This small molecule binds to this protein.
Small molecule (SMILES): CC(=O)N[C@H]1[C@H](O[C@H]2[C@H](O)[C@@H](NC(C)=O)CO[C@@H]2CO)O[C@H](CO)[C@@H](O[C@@H]2O[C@H](CO[C@H]3O[C@H](CO[C@H]4O[C@H](CO)[C@@H](O)[C@H](O)[C@@H]4O)[C@@H](O)[C@H](O[C@H]4O[C@H](CO)[C@@H](O)[C@H](O)[C@@H]4O)[C@@H]3O)[C@@H](O)[C@H](O[C@H]3O[C@H](CO)[C@@H](O)[C@H](O)[C@@H]3O[C@H]3O[C@H](CO)[C@@H](O)[C@H](O)[C@@H]3O[C@H]3O[C@H](CO)[C@@H](O)[C@H](O)[C@@H]3O)[C@@H]2O)[C@@H]1O

Sequence of chain 2.A:
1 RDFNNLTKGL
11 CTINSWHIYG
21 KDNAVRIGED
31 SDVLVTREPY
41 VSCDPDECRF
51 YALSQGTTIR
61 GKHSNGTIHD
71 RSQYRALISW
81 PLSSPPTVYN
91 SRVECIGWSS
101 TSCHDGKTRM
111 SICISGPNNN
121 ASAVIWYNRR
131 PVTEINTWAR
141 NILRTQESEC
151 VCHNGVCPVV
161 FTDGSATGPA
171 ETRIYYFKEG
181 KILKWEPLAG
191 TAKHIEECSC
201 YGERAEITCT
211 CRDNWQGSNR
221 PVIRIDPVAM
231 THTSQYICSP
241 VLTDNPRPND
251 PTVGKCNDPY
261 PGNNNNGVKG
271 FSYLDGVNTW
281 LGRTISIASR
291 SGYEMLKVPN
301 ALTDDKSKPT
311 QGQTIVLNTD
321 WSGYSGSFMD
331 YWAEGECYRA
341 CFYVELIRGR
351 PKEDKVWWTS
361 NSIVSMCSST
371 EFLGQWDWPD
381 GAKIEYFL

Sequence of chain 1.A:
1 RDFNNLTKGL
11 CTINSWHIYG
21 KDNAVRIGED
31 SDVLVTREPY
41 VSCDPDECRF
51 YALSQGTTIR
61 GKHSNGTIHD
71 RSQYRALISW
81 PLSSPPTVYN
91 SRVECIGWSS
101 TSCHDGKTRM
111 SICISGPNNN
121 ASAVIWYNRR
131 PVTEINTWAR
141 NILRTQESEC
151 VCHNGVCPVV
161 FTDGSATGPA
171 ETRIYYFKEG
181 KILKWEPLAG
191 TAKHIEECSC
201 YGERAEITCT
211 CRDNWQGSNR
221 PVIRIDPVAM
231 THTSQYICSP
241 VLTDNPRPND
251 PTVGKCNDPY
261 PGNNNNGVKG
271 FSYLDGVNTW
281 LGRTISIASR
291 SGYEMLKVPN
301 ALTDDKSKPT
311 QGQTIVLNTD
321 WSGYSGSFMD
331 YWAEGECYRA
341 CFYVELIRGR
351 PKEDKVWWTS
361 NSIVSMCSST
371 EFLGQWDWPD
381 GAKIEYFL

Binding-site contacts:
Ligand atom C6 contacts residue ASP250 of chain 2.A at 3.5 Å.
Ligand atom C6 contacts residue PRO309 of chain 2.A at 3.6 Å (hydrophobic).
Ligand atom O4 contacts residue GLY312 of chain 2.A at 3.6 Å.
Ligand atom O6 contacts residue THR310 of chain 2.A at 3.6 Å (h-bond).
Ligand atom O2 contacts residue ASN249 of chain 2.A at 3.1 Å (h-bond).
Ligand atom C6 contacts residue GLN311 of chain 2.A at 3.5 Å.
Ligand atom C4 contacts residue GLU294 of chain 2.A at 3.5 Å.
Ligand atom O6 contacts residue LYS308 of chain 2.A at 2.8 Å (salt-bridge).
Ligand atom O5 contacts residue ASN120 of chain 1.A at 2.3 Å (h-bond).
Ligand atom O2 contacts residue LEU296 of chain 2.A at 3.5 Å.
Ligand atom O4 contacts residue ARG283 of chain 2.A at 3.6 Å (salt-bridge).
Ligand atom C6 contacts residue ILE285 of chain 2.A at 3.6 Å (hydrophobic).
Ligand atom C3 contacts residue GLY312 of chain 2.A at 3.2 Å.
Ligand atom O4 contacts residue ARG247 of chain 2.A at 3.2 Å (salt-bridge).
Ligand atom O4 contacts residue ILE287 of chain 2.A at 3.4 Å.
Ligand atom O3 contacts residue ARG283 of chain 2.A at 3.2 Å (salt-bridge).
Ligand atom O5 contacts residue GLY374 of chain 2.A at 3.3 Å.
Ligand atom O3 contacts residue ASN249 of chain 2.A at 2.6 Å (h-bond).
Ligand atom O5 contacts residue GLN375 of chain 2.A at 3.4 Å (h-bond).
Ligand atom O3 contacts residue LEU296 of chain 2.A at 3.4 Å.
Ligand atom O5 contacts residue ARG283 of chain 2.A at 3.6 Å (salt-bridge).
Ligand atom O2 contacts residue GLY312 of chain 2.A at 3.2 Å.
Ligand atom C6 contacts residue LYS308 of chain 2.A at 3.6 Å.
Ligand atom O3 contacts residue GLY312 of chain 2.A at 2.9 Å (h-bond).
Ligand atom C3 contacts residue GLU294 of chain 2.A at 3.2 Å.
Ligand atom O6 contacts residue ILE285 of chain 2.A at 2.8 Å (h-bond).
Ligand atom O6 contacts residue ASP250 of chain 2.A at 2.6 Å (salt-bridge).
Ligand atom O6 contacts residue GLN375 of chain 2.A at 3.2 Å.
Ligand atom O5 contacts residue ASP250 of chain 2.A at 3.5 Å (salt-bridge).
Ligand atom C5 contacts residue GLN375 of chain 2.A at 3.6 Å.
Ligand atom C6 contacts residue THR310 of chain 2.A at 3.5 Å.
Ligand atom O3 contacts residue ASP250 of chain 2.A at 3.0 Å (salt-bridge).
Ligand atom N2 contacts residue ASN120 of chain 1.A at 3.1 Å (h-bond).
Ligand atom C1 contacts residue ASN120 of chain 1.A at 1.7 Å.
Ligand atom O5 contacts residue GLY312 of chain 2.A at 3.6 Å.
Ligand atom O3 contacts residue GLU294 of chain 2.A at 2.6 Å (salt-bridge).
Ligand atom C2 contacts residue ASN120 of chain 1.A at 2.6 Å.
Ligand atom O4 contacts residue GLU294 of chain 2.A at 2.7 Å (salt-bridge).
Ligand atom O3 contacts residue GLN311 of chain 2.A at 3.3 Å.
Ligand atom C6 contacts residue LEU373 of chain 2.A at 3.2 Å (hydrophobic).